Sequence of chain 2.C:
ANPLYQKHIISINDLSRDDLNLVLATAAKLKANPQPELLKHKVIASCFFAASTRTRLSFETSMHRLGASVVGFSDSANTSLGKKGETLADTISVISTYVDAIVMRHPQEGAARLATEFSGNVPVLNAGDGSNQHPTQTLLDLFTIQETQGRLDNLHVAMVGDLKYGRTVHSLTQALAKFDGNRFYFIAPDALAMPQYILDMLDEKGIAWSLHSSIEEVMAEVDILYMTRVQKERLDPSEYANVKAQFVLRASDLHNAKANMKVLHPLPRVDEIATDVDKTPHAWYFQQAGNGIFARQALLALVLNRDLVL

A protein and the small-molecule ligand that binds it are described below.
Small molecule (SMILES): NC(=O)CP(=O)(O)O

Binding-site contacts:
Ligand atom O3P contacts residue ARG105 of chain 3.C at 4.0 Å.
Ligand atom N1 contacts residue PRO266 of chain 3.C at 3.7 Å.
Ligand atom O1P contacts residue SER80 of chain 2.C at 4.2 Å.
Ligand atom O2P contacts residue ARG54 of chain 3.C at 4.3 Å.
Ligand atom P contacts residue THR55 of chain 3.C at 3.7 Å.
Ligand atom P contacts residue ARG54 of chain 3.C at 3.7 Å.
Ligand atom N1 contacts residue LEU267 of chain 3.C at 3.9 Å.
Ligand atom O1P contacts residue THR55 of chain 3.C at 3.3 Å (h-bond).
Ligand atom N1 contacts residue ARG54 of chain 3.C at 4.0 Å.
Ligand atom O3P contacts residue SER80 of chain 2.C at 4.0 Å.
Ligand atom C1 contacts residue HIS134 of chain 3.C at 4.2 Å.
Ligand atom N1 contacts residue GLN137 of chain 3.C at 3.3 Å (h-bond).
Ligand atom O1 contacts residue ARG105 of chain 3.C at 3.8 Å.
Ligand atom C1 contacts residue THR55 of chain 3.C at 3.5 Å.
Ligand atom P contacts residue ARG105 of chain 3.C at 4.3 Å.
Ligand atom O1 contacts residue HIS134 of chain 3.C at 3.2 Å (h-bond).
Ligand atom O2P contacts residue THR55 of chain 3.C at 2.7 Å (h-bond).
Ligand atom P contacts residue SER52 of chain 3.C at 3.2 Å.
Ligand atom C1 contacts residue ARG54 of chain 3.C at 4.2 Å.
Ligand atom O1P contacts residue THR53 of chain 3.C at 3.6 Å (h-bond).
Ligand atom O1P contacts residue SER52 of chain 3.C at 3.4 Å.
Ligand atom N1 contacts residue THR55 of chain 3.C at 4.3 Å.
Ligand atom O2P contacts residue ARG105 of chain 3.C at 3.1 Å (salt-bridge).
Ligand atom C1P contacts residue LEU267 of chain 3.C at 4.5 Å (hydrophobic).
Ligand atom O1P contacts residue ARG54 of chain 3.C at 2.5 Å (salt-bridge).
Ligand atom O1 contacts residue GLN137 of chain 3.C at 4.5 Å.
Ligand atom O2P contacts residue SER52 of chain 3.C at 2.4 Å (h-bond).
Ligand atom O1 contacts residue THR55 of chain 3.C at 3.0 Å (h-bond).
Ligand atom C1P contacts residue THR55 of chain 3.C at 3.9 Å.
Ligand atom C1P contacts residue ARG54 of chain 3.C at 3.4 Å.
Ligand atom C1 contacts residue GLN137 of chain 3.C at 4.3 Å.
Ligand atom O3P contacts residue SER52 of chain 3.C at 3.2 Å.
Ligand atom N1 contacts residue HIS134 of chain 3.C at 4.5 Å.

Sequence of chain 3.C:
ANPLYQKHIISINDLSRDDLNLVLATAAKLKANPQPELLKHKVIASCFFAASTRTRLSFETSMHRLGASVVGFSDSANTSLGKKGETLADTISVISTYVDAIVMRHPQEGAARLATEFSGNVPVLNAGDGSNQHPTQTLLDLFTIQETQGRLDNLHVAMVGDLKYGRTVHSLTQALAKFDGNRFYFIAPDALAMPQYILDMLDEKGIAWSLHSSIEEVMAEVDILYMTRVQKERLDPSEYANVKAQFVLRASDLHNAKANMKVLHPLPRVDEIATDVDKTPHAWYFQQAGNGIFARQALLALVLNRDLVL